Sequence of chain 1.C:
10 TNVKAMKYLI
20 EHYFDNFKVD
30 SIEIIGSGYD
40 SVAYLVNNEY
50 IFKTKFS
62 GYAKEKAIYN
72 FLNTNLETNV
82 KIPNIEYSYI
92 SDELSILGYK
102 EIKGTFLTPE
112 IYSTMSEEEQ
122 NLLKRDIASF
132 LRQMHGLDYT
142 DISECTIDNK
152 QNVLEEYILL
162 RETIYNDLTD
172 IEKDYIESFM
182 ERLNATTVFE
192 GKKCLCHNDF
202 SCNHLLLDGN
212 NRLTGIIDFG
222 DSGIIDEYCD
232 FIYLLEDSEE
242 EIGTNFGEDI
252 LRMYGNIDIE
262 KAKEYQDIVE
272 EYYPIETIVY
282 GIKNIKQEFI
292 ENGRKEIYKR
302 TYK

A protein and the small-molecule ligand that binds it are described below.
Small molecule (SMILES): NC[C@H]1O[C@H](O[C@H]2[C@H](O)[C@@H](O[C@H]3O[C@H](CO)[C@@H](O)[C@H](N)[C@H]3O)[C@H](N)C[C@@H]2N)[C@H](O)[C@@H](O)[C@@H]1O

Binding-site contacts:
Ligand atom N3 contacts residue ASP200 of chain 1.C at 2.7 Å (salt-bridge).
Ligand atom O11 contacts residue ASP200 of chain 1.C at 3.2 Å (salt-bridge).
Ligand atom C3 contacts residue GLU271 of chain 1.C at 3.5 Å.
Ligand atom N4 contacts residue ASP222 of chain 1.C at 2.5 Å (salt-bridge).
Ligand atom C7 contacts residue SER202 of chain 1.C at 3.8 Å.
Ligand atom C12 contacts residue SER202 of chain 1.C at 3.8 Å.
Ligand atom C11 contacts residue GLU241 of chain 1.C at 3.4 Å.
Ligand atom N2 contacts residue GLU241 of chain 1.C at 2.5 Å (salt-bridge).
Ligand atom C16 contacts residue ASP222 of chain 1.C at 3.7 Å.
Ligand atom N1 contacts residue GLU241 of chain 1.C at 3.2 Å (salt-bridge).
Ligand atom C11 contacts residue TYR234 of chain 1.C at 3.7 Å (hydrophobic).
Ligand atom C5 contacts residue GLU241 of chain 1.C at 3.8 Å.
Ligand atom C12 contacts residue GLU242 of chain 1.C at 3.6 Å.
Ligand atom O11 contacts residue TYR234 of chain 1.C at 3.7 Å.
Ligand atom O14 contacts residue ASP222 of chain 1.C at 3.2 Å (salt-bridge).
Ligand atom O6 contacts residue GLU271 of chain 1.C at 3.2 Å (salt-bridge).
Ligand atom O13 contacts residue GNP1 of chain 1.N at 3.3 Å (h-bond).
Ligand atom O9 contacts residue GLU237 of chain 1.C at 3.5 Å (salt-bridge).
Ligand atom O15 contacts residue GLU277 of chain 1.C at 3.2 Å (salt-bridge).
Ligand atom C14 contacts residue ASP200 of chain 1.C at 3.5 Å.
Ligand atom N2 contacts residue GLU242 of chain 1.C at 3.1 Å (salt-bridge).
Ligand atom C7 contacts residue ASP200 of chain 1.C at 3.4 Å.
Ligand atom O15 contacts residue TYR274 of chain 1.C at 3.6 Å.
Ligand atom C12 contacts residue GLU241 of chain 1.C at 3.8 Å.
Ligand atom O5 contacts residue TYR274 of chain 1.C at 3.4 Å (h-bond).
Ligand atom C15 contacts residue ASP200 of chain 1.C at 3.1 Å.
Ligand atom C6 contacts residue GLU241 of chain 1.C at 3.5 Å.
Ligand atom C18 contacts residue GLU277 of chain 1.C at 3.4 Å.
Ligand atom N3 contacts residue SER202 of chain 1.C at 3.0 Å (h-bond).
Ligand atom N2 contacts residue GLU237 of chain 1.C at 2.9 Å (salt-bridge).
Ligand atom C7 contacts residue TYR234 of chain 1.C at 3.8 Å (hydrophobic).
Ligand atom N4 contacts residue ASP200 of chain 1.C at 3.1 Å (salt-bridge).
Ligand atom O6 contacts residue GLU237 of chain 1.C at 3.0 Å (salt-bridge).
Ligand atom C9 contacts residue TYR234 of chain 1.C at 3.7 Å (hydrophobic).
Ligand atom C15 contacts residue ASP222 of chain 1.C at 3.3 Å.
Ligand atom C3 contacts residue GLU237 of chain 1.C at 3.7 Å.
Ligand atom O7 contacts residue GLU271 of chain 1.C at 2.5 Å (salt-bridge).
Ligand atom C10 contacts residue GLU241 of chain 1.C at 3.5 Å.
Ligand atom C2 contacts residue GLU271 of chain 1.C at 3.8 Å.
Ligand atom O13 contacts residue ASP200 of chain 1.C at 2.8 Å (salt-bridge).